Binding-site contacts:
Ligand atom C3 contacts residue PHE187 of chain 1.B at 3.6 Å (hydrophobic).
Ligand atom C contacts residue GLY279 of chain 1.B at 3.6 Å.
Ligand atom C contacts residue THR283 of chain 1.B at 4.2 Å.
Ligand atom C7 contacts residue GLY279 of chain 1.B at 4.4 Å.
Ligand atom C4 contacts residue PHE187 of chain 1.B at 4.0 Å (hydrophobic).
Ligand atom C4 contacts residue PHE85 of chain 1.B at 3.2 Å (hydrophobic).
Ligand atom C2 contacts residue THR283 of chain 1.B at 3.8 Å.
Ligand atom C6 contacts residue ILE278 of chain 1.B at 4.4 Å (hydrophobic).
Ligand atom C3 contacts residue PHE458 of chain 1.B at 3.7 Å (hydrophobic).
Ligand atom C5 contacts residue ILE344 of chain 1.B at 4.1 Å (hydrophobic).
Ligand atom C3 contacts residue PHE85 of chain 1.B at 3.9 Å (hydrophobic).
Ligand atom C8 contacts residue PHE458 of chain 1.B at 4.3 Å (hydrophobic).
Ligand atom C1 contacts residue PHE85 of chain 1.B at 4.3 Å (hydrophobic).
Ligand atom C6 contacts residue PHE85 of chain 1.B at 4.3 Å (hydrophobic).
Ligand atom C5 contacts residue HEM1 of chain 1.J at 3.9 Å.
Ligand atom C9 contacts residue LEU348 of chain 1.B at 3.5 Å (hydrophobic).
Ligand atom C4 contacts residue ILE278 of chain 1.B at 4.4 Å (hydrophobic).
Ligand atom C5 contacts residue PHE458 of chain 1.B at 4.4 Å (hydrophobic).
Ligand atom C2 contacts residue GLY279 of chain 1.B at 4.4 Å.
Ligand atom C6 contacts residue ASN275 of chain 1.B at 4.0 Å.
Ligand atom C9 contacts residue VAL95 of chain 1.B at 4.3 Å (hydrophobic).
Ligand atom C7 contacts residue VAL95 of chain 1.B at 4.4 Å (hydrophobic).
Ligand atom C6 contacts residue PHE89 of chain 1.B at 4.1 Å (hydrophobic).
Ligand atom C6 contacts residue PHE96 of chain 1.B at 4.5 Å (hydrophobic).
Ligand atom C contacts residue HEM1 of chain 1.J at 3.5 Å.
Ligand atom C5 contacts residue THR283 of chain 1.B at 4.1 Å.

Sequence of chain 1.B:
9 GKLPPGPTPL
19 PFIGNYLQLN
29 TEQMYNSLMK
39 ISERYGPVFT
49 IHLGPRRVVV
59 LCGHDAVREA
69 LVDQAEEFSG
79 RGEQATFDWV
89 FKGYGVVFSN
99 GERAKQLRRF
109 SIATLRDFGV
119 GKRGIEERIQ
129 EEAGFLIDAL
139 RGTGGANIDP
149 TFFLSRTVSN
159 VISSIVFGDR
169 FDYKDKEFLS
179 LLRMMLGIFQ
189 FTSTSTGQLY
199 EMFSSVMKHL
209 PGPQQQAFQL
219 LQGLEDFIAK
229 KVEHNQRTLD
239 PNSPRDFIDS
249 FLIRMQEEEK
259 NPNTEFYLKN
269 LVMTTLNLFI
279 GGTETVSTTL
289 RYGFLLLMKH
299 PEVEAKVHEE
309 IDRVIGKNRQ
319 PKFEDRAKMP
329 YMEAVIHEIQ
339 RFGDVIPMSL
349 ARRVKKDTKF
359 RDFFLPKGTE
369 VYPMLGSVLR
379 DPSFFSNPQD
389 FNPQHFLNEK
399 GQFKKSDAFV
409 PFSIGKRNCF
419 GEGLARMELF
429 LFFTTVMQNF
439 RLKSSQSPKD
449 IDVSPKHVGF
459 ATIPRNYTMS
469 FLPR

This small molecule binds to this protein.
Small molecule (SMILES): C=C1CC[C@@]2(C(C)C)C[C@@H]12